Binding-site contacts:
Ligand atom O24 contacts residue GLN267 of chain 1.A at 3.8 Å.
Ligand atom O18 contacts residue TYR51 of chain 1.A at 3.4 Å (h-bond).
Ligand atom O22 contacts residue ALA222 of chain 1.A at 3.6 Å (h-bond).
Ligand atom C20 contacts residue ASP186 of chain 1.A at 3.6 Å.
Ligand atom O22 contacts residue ARG226 of chain 1.A at 2.9 Å (salt-bridge).
Ligand atom O24 contacts residue ILE224 of chain 1.A at 3.5 Å.
Ligand atom C14 contacts residue ALA222 of chain 1.A at 3.4 Å (hydrophobic).
Ligand atom O18 contacts residue LYS125 of chain 1.A at 3.5 Å (salt-bridge).
Ligand atom C15 contacts residue PHE187 of chain 1.A at 3.3 Å (hydrophobic).
Ligand atom C2 contacts residue VAL54 of chain 1.A at 3.8 Å (hydrophobic).
Ligand atom C21 contacts residue CYS220 of chain 1.A at 3.3 Å (hydrophobic).
Ligand atom O23 contacts residue ASP186 of chain 1.A at 3.4 Å (salt-bridge).
Ligand atom S13 contacts residue ALA222 of chain 1.A at 3.4 Å.
Ligand atom S13 contacts residue ILE224 of chain 1.A at 3.8 Å.
Ligand atom C6 contacts residue ASP53 of chain 1.A at 3.3 Å.
Ligand atom S13 contacts residue GLN267 of chain 1.A at 3.7 Å.
Ligand atom C21 contacts residue ARG226 of chain 1.A at 3.6 Å.
Ligand atom O22 contacts residue SER221 of chain 1.A at 2.9 Å (h-bond).
Ligand atom C16 contacts residue LYS125 of chain 1.A at 3.6 Å.
Ligand atom N1 contacts residue ASP53 of chain 1.A at 2.8 Å (salt-bridge).
Ligand atom O17 contacts residue LYS125 of chain 1.A at 2.9 Å (salt-bridge).
Ligand atom O17 contacts residue ASP186 of chain 1.A at 3.7 Å.
Ligand atom C21 contacts residue ASP186 of chain 1.A at 3.2 Å.
Ligand atom N19 contacts residue ASP186 of chain 1.A at 3.4 Å (salt-bridge).
Ligand atom C16 contacts residue PHE187 of chain 1.A at 3.7 Å (hydrophobic).
Ligand atom N19 contacts residue ALA222 of chain 1.A at 3.6 Å.
Ligand atom O17 contacts residue PHE187 of chain 1.A at 3.7 Å.
Ligand atom C16 contacts residue TYR51 of chain 1.A at 3.4 Å (hydrophobic).
Ligand atom O23 contacts residue ARG226 of chain 1.A at 2.9 Å (salt-bridge).
Ligand atom C2 contacts residue ASP53 of chain 1.A at 3.4 Å.
Ligand atom C4 contacts residue PHE187 of chain 1.A at 3.6 Å (hydrophobic).
Ligand atom C14 contacts residue PHE187 of chain 1.A at 3.5 Å (hydrophobic).
Ligand atom O22 contacts residue ASP186 of chain 1.A at 3.3 Å (salt-bridge).
Ligand atom O18 contacts residue ASP186 of chain 1.A at 2.6 Å (salt-bridge).
Ligand atom O17 contacts residue TYR51 of chain 1.A at 3.4 Å (h-bond).
Ligand atom O22 contacts residue CYS220 of chain 1.A at 3.3 Å.
Ligand atom O23 contacts residue CYS220 of chain 1.A at 3.4 Å (h-bond).
Ligand atom O24 contacts residue GLY225 of chain 1.A at 2.8 Å (h-bond).
Ligand atom C16 contacts residue ASP186 of chain 1.A at 3.4 Å.
Ligand atom O18 contacts residue SER221 of chain 1.A at 3.4 Å.

Sequence of chain 1.A:
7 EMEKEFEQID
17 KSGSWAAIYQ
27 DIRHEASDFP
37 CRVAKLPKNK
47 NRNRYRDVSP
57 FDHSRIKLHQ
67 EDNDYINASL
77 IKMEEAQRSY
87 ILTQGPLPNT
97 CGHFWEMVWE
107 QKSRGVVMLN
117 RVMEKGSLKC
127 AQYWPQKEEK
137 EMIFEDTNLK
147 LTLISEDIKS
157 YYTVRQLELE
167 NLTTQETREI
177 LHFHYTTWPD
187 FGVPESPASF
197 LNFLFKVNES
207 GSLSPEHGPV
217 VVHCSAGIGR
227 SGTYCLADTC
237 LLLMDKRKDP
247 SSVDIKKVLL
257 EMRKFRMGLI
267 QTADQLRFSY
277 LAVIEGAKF

The protein below binds the small molecule below.
Small molecule (SMILES): O=C(O)C(=O)Nc1sc2c(c1C(=O)O)CCNC2